This protein binds this small molecule.
Small molecule (SMILES): NCC(=O)O

Binding-site contacts:
Ligand atom C contacts residue TYR63 of chain 1.A at 3.3 Å (hydrophobic).
Ligand atom C contacts residue GLN62 of chain 1.A at 4.4 Å.
Ligand atom N contacts residue ASP60 of chain 1.A at 3.0 Å (salt-bridge).
Ligand atom OXT contacts residue LEU10 of chain 1.A at 4.2 Å.
Ligand atom OXT contacts residue ASP60 of chain 1.A at 4.2 Å.
Ligand atom OXT contacts residue GLN62 of chain 1.A at 3.4 Å (h-bond).
Ligand atom N contacts residue THR58 of chain 1.A at 4.0 Å.
Ligand atom O contacts residue LEU10 of chain 1.A at 4.4 Å.
Ligand atom O contacts residue TYR63 of chain 1.A at 4.0 Å.
Ligand atom CA contacts residue ASP60 of chain 1.A at 4.3 Å.
Ligand atom OXT contacts residue ALA14 of chain 1.A at 3.7 Å.
Ligand atom N contacts residue TYR63 of chain 1.A at 3.7 Å.
Ligand atom N contacts residue GLN62 of chain 1.A at 4.3 Å.
Ligand atom CA contacts residue TYR63 of chain 1.A at 4.0 Å (hydrophobic).
Ligand atom OXT contacts residue TYR63 of chain 1.A at 2.8 Å (h-bond).
Ligand atom O contacts residue GLY11 of chain 1.A at 4.3 Å.

Sequence of chain 1.A:
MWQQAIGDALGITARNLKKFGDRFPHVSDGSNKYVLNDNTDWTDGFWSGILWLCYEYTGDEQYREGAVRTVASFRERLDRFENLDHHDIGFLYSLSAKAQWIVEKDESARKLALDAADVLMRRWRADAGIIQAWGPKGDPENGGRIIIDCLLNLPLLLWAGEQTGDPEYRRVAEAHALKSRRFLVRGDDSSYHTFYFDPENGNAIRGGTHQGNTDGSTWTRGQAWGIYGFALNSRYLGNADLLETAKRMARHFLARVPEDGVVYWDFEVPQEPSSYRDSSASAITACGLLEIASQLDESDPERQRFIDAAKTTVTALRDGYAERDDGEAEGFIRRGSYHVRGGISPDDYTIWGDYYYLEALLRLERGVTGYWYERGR